Sequence of chain 1.A:
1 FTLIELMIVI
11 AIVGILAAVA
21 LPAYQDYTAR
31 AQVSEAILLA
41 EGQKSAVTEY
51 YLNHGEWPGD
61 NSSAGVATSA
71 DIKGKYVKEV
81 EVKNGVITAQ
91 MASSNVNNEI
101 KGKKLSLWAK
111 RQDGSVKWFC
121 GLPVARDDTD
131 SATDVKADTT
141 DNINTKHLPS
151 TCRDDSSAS

This small molecule binds to this protein.
Small molecule (SMILES): CC(=O)N[C@@H]1[C@@H](O)[C@H](NC(=O)[C@H](O)CO)[C@@H](C)O[C@H]1O

Binding-site contacts:
Ligand atom C contacts residue GLY59 of chain 1.A at 3.5 Å.
Ligand atom C3 contacts residue SER63 of chain 1.A at 2.5 Å.
Ligand atom O1 contacts residue SER62 of chain 1.A at 4.0 Å.
Ligand atom O contacts residue PRO58 of chain 1.A at 4.1 Å.
Ligand atom N contacts residue SER63 of chain 1.A at 2.9 Å (h-bond).
Ligand atom C1 contacts residue TYR50 of chain 1.A at 3.7 Å (hydrophobic).
Ligand atom C2 contacts residue GLY59 of chain 1.A at 4.5 Å.
Ligand atom C7 contacts residue SER63 of chain 1.A at 4.2 Å.
Ligand atom C contacts residue PRO58 of chain 1.A at 4.2 Å (hydrophobic).
Ligand atom C5 contacts residue SER62 of chain 1.A at 4.2 Å.
Ligand atom C1 contacts residue GLY59 of chain 1.A at 4.0 Å.
Ligand atom O contacts residue GLY59 of chain 1.A at 3.3 Å (h-bond).
Ligand atom C2 contacts residue SER63 of chain 1.A at 1.4 Å.
Ligand atom O1 contacts residue SER63 of chain 1.A at 4.3 Å.
Ligand atom O contacts residue TYR50 of chain 1.A at 3.5 Å (h-bond).
Ligand atom C2 contacts residue TYR50 of chain 1.A at 3.3 Å (hydrophobic).
Ligand atom O contacts residue SER63 of chain 1.A at 2.4 Å (h-bond).
Ligand atom O5 contacts residue GLU56 of chain 1.A at 4.4 Å.
Ligand atom C contacts residue TYR50 of chain 1.A at 4.5 Å (hydrophobic).
Ligand atom C5 contacts residue ASP60 of chain 1.A at 3.4 Å.
Ligand atom C contacts residue THR129 of chain 1.A at 3.9 Å.
Ligand atom C1 contacts residue SER63 of chain 1.A at 3.6 Å.
Ligand atom C6 contacts residue SER63 of chain 1.A at 3.8 Å.
Ligand atom C3 contacts residue ASP60 of chain 1.A at 4.2 Å.
Ligand atom C5 contacts residue SER63 of chain 1.A at 3.7 Å.
Ligand atom C contacts residue TRP57 of chain 1.A at 3.6 Å (hydrophobic).
Ligand atom C10 contacts residue GLU56 of chain 1.A at 4.2 Å.
Ligand atom C4 contacts residue SER62 of chain 1.A at 4.4 Å.
Ligand atom C4 contacts residue SER63 of chain 1.A at 3.6 Å.